Sequence of chain 2.C:
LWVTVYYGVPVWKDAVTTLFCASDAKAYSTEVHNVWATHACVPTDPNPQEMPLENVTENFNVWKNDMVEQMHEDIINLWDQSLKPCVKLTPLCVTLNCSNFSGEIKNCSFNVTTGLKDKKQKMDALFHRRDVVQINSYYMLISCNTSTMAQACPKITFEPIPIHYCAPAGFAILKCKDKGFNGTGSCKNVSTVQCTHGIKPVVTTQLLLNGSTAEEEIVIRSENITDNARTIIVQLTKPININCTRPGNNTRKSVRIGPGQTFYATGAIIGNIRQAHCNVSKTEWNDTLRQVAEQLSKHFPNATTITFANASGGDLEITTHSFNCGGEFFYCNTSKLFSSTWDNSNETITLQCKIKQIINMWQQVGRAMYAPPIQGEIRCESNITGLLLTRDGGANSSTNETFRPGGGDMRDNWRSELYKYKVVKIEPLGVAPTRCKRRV

This small molecule binds to this protein.
Small molecule (SMILES): CC(=O)N[C@@H]1[C@@H](O)[C@H](O)[C@@H](CO)O[C@H]1O

Binding-site contacts:
Ligand atom C4 contacts residue ASN127 of chain 2.C at 4.3 Å.
Ligand atom C2 contacts residue ASN127 of chain 2.C at 2.5 Å.
Ligand atom O7 contacts residue ALA292 of chain 2.C at 3.9 Å.
Ligand atom C5 contacts residue ASN127 of chain 2.C at 3.7 Å.
Ligand atom C1 contacts residue ASP144 of chain 2.C at 4.2 Å.
Ligand atom C5 contacts residue ASP144 of chain 2.C at 3.7 Å.
Ligand atom C8 contacts residue PHE107 of chain 2.C at 3.6 Å (hydrophobic).
Ligand atom C6 contacts residue SER129 of chain 2.C at 4.5 Å.
Ligand atom O7 contacts residue ASN127 of chain 2.C at 3.8 Å.
Ligand atom C3 contacts residue ASN127 of chain 2.C at 3.8 Å.
Ligand atom O5 contacts residue ASP144 of chain 2.C at 4.2 Å.
Ligand atom C1 contacts residue ASN127 of chain 2.C at 1.4 Å.
Ligand atom C8 contacts residue ALA292 of chain 2.C at 4.0 Å (hydrophobic).
Ligand atom C7 contacts residue ASN127 of chain 2.C at 3.5 Å.
Ligand atom O7 contacts residue ASP144 of chain 2.C at 4.3 Å.
Ligand atom O5 contacts residue ASN127 of chain 2.C at 2.4 Å (h-bond).
Ligand atom C7 contacts residue ALA292 of chain 2.C at 4.4 Å (hydrophobic).
Ligand atom C6 contacts residue ASP144 of chain 2.C at 4.2 Å.
Ligand atom N2 contacts residue ASN127 of chain 2.C at 2.9 Å (h-bond).